Binding-site contacts:
Ligand atom C8 contacts residue LEU566 of chain 1.A at 4.4 Å (hydrophobic).
Ligand atom C3 contacts residue ASN315 of chain 1.A at 3.8 Å.
Ligand atom N2 contacts residue GLN564 of chain 1.A at 2.8 Å (h-bond).
Ligand atom C1 contacts residue GLN564 of chain 1.A at 4.2 Å.
Ligand atom C8 contacts residue GLN564 of chain 1.A at 3.2 Å.
Ligand atom O7 contacts residue ASN315 of chain 1.A at 3.2 Å (h-bond).
Ligand atom C5 contacts residue ASN315 of chain 1.A at 3.7 Å.
Ligand atom C2 contacts residue GLN564 of chain 1.A at 3.8 Å.
Ligand atom C8 contacts residue ASN315 of chain 1.A at 4.3 Å.
Ligand atom C1 contacts residue ASN315 of chain 1.A at 1.4 Å.
Ligand atom C8 contacts residue PRO563 of chain 1.A at 4.1 Å (hydrophobic).
Ligand atom N2 contacts residue ASN315 of chain 1.A at 2.8 Å (h-bond).
Ligand atom C3 contacts residue GLN564 of chain 1.A at 4.1 Å.
Ligand atom C7 contacts residue GLN564 of chain 1.A at 3.4 Å.
Ligand atom C7 contacts residue ASN315 of chain 1.A at 3.2 Å.
Ligand atom O5 contacts residue ASN315 of chain 1.A at 2.4 Å (h-bond).
Ligand atom C2 contacts residue ASN315 of chain 1.A at 2.4 Å.
Ligand atom C4 contacts residue ASN315 of chain 1.A at 4.2 Å.

Sequence of chain 1.A:
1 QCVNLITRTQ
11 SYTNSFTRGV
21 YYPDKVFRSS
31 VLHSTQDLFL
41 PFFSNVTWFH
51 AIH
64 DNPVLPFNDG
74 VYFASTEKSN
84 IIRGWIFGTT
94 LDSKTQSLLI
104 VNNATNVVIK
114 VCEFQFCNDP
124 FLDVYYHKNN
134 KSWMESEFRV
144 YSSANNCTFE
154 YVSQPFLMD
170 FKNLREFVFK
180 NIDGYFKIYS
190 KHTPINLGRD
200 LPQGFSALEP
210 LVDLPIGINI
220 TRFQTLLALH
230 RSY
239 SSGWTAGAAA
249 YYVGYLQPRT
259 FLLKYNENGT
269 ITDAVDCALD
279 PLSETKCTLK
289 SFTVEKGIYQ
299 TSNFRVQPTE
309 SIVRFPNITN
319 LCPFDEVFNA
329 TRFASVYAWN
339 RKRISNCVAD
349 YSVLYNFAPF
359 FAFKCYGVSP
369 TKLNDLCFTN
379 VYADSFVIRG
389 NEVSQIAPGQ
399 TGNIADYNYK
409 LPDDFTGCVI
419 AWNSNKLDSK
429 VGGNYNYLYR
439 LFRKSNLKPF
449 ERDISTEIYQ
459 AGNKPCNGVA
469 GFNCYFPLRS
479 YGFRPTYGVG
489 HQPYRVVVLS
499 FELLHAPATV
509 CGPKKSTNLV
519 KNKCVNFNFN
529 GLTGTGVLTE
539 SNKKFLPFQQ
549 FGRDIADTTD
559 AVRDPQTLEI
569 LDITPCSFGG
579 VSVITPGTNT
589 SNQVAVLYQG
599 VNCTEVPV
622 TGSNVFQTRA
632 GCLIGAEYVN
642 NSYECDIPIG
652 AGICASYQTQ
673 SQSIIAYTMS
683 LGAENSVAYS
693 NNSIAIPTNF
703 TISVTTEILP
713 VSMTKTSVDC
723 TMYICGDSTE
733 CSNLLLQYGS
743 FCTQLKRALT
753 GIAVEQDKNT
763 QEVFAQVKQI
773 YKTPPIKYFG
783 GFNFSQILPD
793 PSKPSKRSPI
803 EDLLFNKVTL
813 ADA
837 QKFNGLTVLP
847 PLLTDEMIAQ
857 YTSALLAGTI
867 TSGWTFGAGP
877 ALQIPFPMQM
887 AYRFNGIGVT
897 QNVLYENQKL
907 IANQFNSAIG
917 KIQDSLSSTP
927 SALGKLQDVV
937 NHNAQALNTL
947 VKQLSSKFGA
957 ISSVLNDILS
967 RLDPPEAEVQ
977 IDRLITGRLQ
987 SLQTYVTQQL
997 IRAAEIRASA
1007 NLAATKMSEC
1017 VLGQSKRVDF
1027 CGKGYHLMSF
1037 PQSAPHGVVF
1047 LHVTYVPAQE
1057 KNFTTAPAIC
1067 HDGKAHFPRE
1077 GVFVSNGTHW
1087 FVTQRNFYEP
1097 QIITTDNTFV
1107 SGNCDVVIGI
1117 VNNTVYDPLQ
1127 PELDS

This small molecule binds to this protein.
Small molecule (SMILES): CC(=O)N[C@@H]1[C@@H](O)[C@H](O)[C@@H](CO)O[C@H]1O